Sequence of chain 1.A:
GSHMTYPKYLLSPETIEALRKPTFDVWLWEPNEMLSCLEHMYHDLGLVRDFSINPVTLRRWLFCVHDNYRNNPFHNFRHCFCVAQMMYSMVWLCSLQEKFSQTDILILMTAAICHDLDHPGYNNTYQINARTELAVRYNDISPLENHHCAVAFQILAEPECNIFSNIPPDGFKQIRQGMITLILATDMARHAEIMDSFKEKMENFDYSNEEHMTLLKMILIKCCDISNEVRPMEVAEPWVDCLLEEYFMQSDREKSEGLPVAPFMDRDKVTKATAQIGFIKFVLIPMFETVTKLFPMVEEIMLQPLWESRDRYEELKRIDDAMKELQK

The small molecule below binds the protein below.
Small molecule (SMILES): Nc1nc2c(ncn2[C@@H]2OC3CO[P](=O)(O)O[C@H]3[C@H]2O)c(=O)[nH]1

Binding-site contacts:
Ligand atom N2 contacts residue GLN276 of chain 1.A at 3.0 Å (h-bond).
Ligand atom O2A contacts residue ASP116 of chain 1.A at 3.3 Å (salt-bridge).
Ligand atom O1A contacts residue HIS75 of chain 1.A at 3.4 Å (h-bond).
Ligand atom N2 contacts residue PHE279 of chain 1.A at 3.6 Å.
Ligand atom O1A contacts residue ASP225 of chain 1.A at 2.9 Å (salt-bridge).
Ligand atom N9 contacts residue PHE279 of chain 1.A at 3.5 Å.
Ligand atom O1A contacts residue ASP116 of chain 1.A at 3.3 Å (salt-bridge).
Ligand atom O1A contacts residue MN1 of chain 1.C at 2.2 Å.
Ligand atom C2' contacts residue TYR247 of chain 1.A at 3.3 Å (hydrophobic).
Ligand atom C5' contacts residue ILE226 of chain 1.A at 3.6 Å (hydrophobic).
Ligand atom C6 contacts residue PHE279 of chain 1.A at 3.4 Å (hydrophobic).
Ligand atom O6 contacts residue GLN276 of chain 1.A at 2.9 Å (h-bond).
Ligand atom C2 contacts residue PHE279 of chain 1.A at 3.5 Å (hydrophobic).
Ligand atom O1A contacts residue HIS79 of chain 1.A at 3.2 Å (h-bond).
Ligand atom C4 contacts residue PHE279 of chain 1.A at 3.2 Å (hydrophobic).
Ligand atom O2A contacts residue MG1 of chain 1.D at 1.8 Å.
Ligand atom O2A contacts residue HIS75 of chain 1.A at 3.5 Å (h-bond).
Ligand atom N3 contacts residue LEU243 of chain 1.A at 3.3 Å.
Ligand atom C4 contacts residue LEU243 of chain 1.A at 3.4 Å (hydrophobic).
Ligand atom N1 contacts residue PHE279 of chain 1.A at 3.4 Å.
Ligand atom C6 contacts residue GLN276 of chain 1.A at 3.5 Å.
Ligand atom C5 contacts residue PHE279 of chain 1.A at 3.3 Å (hydrophobic).
Ligand atom C2 contacts residue GLN276 of chain 1.A at 3.2 Å.
Ligand atom N2 contacts residue ALA275 of chain 1.A at 3.2 Å (h-bond).
Ligand atom PA contacts residue MG1 of chain 1.D at 3.0 Å.
Ligand atom O4' contacts residue ILE226 of chain 1.A at 3.5 Å.
Ligand atom PA contacts residue MN1 of chain 1.C at 3.4 Å.
Ligand atom O5' contacts residue MG1 of chain 1.D at 3.4 Å.
Ligand atom N3 contacts residue PHE279 of chain 1.A at 3.5 Å.
Ligand atom C2 contacts residue LEU243 of chain 1.A at 3.3 Å (hydrophobic).
Ligand atom O5' contacts residue ASP225 of chain 1.A at 3.0 Å (salt-bridge).
Ligand atom PA contacts residue HIS75 of chain 1.A at 3.0 Å.
Ligand atom N1 contacts residue GLN276 of chain 1.A at 2.6 Å (h-bond).
Ligand atom C6 contacts residue LEU243 of chain 1.A at 3.7 Å (hydrophobic).
Ligand atom C5 contacts residue LEU243 of chain 1.A at 3.6 Å (hydrophobic).
Ligand atom C5' contacts residue ASP225 of chain 1.A at 3.5 Å.
Ligand atom O2' contacts residue TYR247 of chain 1.A at 2.5 Å (h-bond).
Ligand atom O3' contacts residue HIS75 of chain 1.A at 2.8 Å (h-bond).
Ligand atom O1A contacts residue MG1 of chain 1.D at 3.7 Å.
Ligand atom N1 contacts residue LEU243 of chain 1.A at 3.5 Å.